Binding-site contacts:
Ligand atom C8 contacts residue PHE41 of chain 1.B at 4.4 Å (hydrophobic).
Ligand atom N2 contacts residue ASN42 of chain 1.B at 2.9 Å (h-bond).
Ligand atom C2 contacts residue ASN42 of chain 1.B at 2.4 Å.
Ligand atom C5 contacts residue ASN42 of chain 1.B at 3.7 Å.
Ligand atom C7 contacts residue ASN42 of chain 1.B at 3.4 Å.
Ligand atom C8 contacts residue ASN42 of chain 1.B at 4.4 Å.
Ligand atom O5 contacts residue ASN42 of chain 1.B at 2.3 Å (h-bond).
Ligand atom C3 contacts residue ASN42 of chain 1.B at 3.8 Å.
Ligand atom O7 contacts residue ASN42 of chain 1.B at 3.6 Å (h-bond).
Ligand atom C4 contacts residue ASN42 of chain 1.B at 4.2 Å.
Ligand atom C1 contacts residue ASN42 of chain 1.B at 1.4 Å.
Ligand atom O7 contacts residue PHE41 of chain 1.B at 4.0 Å.

This small molecule binds to this protein.
Small molecule (SMILES): CC(=O)N[C@@H]1[C@@H](O)[C@H](O)[C@@H](CO)O[C@H]1O

Sequence of chain 1.B:
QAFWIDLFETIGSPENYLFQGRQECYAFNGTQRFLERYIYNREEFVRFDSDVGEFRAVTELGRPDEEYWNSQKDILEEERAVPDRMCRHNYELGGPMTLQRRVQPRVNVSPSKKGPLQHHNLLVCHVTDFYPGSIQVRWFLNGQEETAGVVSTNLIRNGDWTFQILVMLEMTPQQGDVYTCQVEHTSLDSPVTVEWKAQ